Sequence of chain 1.B:
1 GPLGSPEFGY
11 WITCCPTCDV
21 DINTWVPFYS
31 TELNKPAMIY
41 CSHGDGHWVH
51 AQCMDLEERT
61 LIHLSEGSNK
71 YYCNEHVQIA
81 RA

Binding-site contacts:
Ligand atom NH2 contacts residue ILE62 of chain 1.B at 3.5 Å.
Ligand atom CB contacts residue TYR71 of chain 1.B at 3.7 Å (hydrophobic).
Ligand atom N contacts residue ASN69 of chain 1.B at 3.7 Å.
Ligand atom CM1 contacts residue TYR10 of chain 1.B at 3.8 Å (hydrophobic).
Ligand atom CB contacts residue ASN69 of chain 1.B at 3.8 Å.
Ligand atom O contacts residue MET38 of chain 1.B at 3.2 Å (h-bond).
Ligand atom O contacts residue ALA37 of chain 1.B at 3.2 Å.
Ligand atom O contacts residue THR31 of chain 1.B at 3.5 Å.
Ligand atom OG1 contacts residue SER65 of chain 1.B at 3.5 Å.
Ligand atom O contacts residue ILE39 of chain 1.B at 3.6 Å.
Ligand atom CM2 contacts residue TRP48 of chain 1.B at 3.5 Å (hydrophobic).
Ligand atom CA contacts residue MET38 of chain 1.B at 3.1 Å (hydrophobic).
Ligand atom CG contacts residue THR31 of chain 1.B at 3.5 Å.
Ligand atom CD contacts residue TYR10 of chain 1.B at 3.5 Å (hydrophobic).
Ligand atom NH1 contacts residue GLU66 of chain 1.B at 3.7 Å.
Ligand atom C contacts residue THR31 of chain 1.B at 3.6 Å.
Ligand atom O contacts residue TYR40 of chain 1.B at 2.8 Å (h-bond).
Ligand atom NE2 contacts residue LYS35 of chain 1.B at 3.7 Å.
Ligand atom CG contacts residue TRP48 of chain 1.B at 3.6 Å (hydrophobic).
Ligand atom C contacts residue THR31 of chain 1.B at 3.7 Å.
Ligand atom CM3 contacts residue GLY9 of chain 1.B at 3.5 Å.
Ligand atom CE contacts residue TRP48 of chain 1.B at 3.7 Å (hydrophobic).
Ligand atom CA contacts residue THR31 of chain 1.B at 3.5 Å.
Ligand atom O contacts residue THR31 of chain 1.B at 2.6 Å (h-bond).
Ligand atom O contacts residue THR31 of chain 1.B at 3.6 Å.
Ligand atom NH1 contacts residue ILE62 of chain 1.B at 3.5 Å.
Ligand atom CG contacts residue TYR10 of chain 1.B at 3.7 Å (hydrophobic).
Ligand atom NE2 contacts residue TYR10 of chain 1.B at 3.0 Å (h-bond).
Ligand atom N contacts residue LEU64 of chain 1.B at 2.8 Å (h-bond).
Ligand atom O contacts residue LEU64 of chain 1.B at 3.5 Å (h-bond).
Ligand atom CZ contacts residue ILE62 of chain 1.B at 3.4 Å (hydrophobic).
Ligand atom CM3 contacts residue MET38 of chain 1.B at 3.6 Å (hydrophobic).
Ligand atom N contacts residue GLY67 of chain 1.B at 3.0 Å (h-bond).
Ligand atom CB contacts residue TYR10 of chain 1.B at 3.6 Å (hydrophobic).
Ligand atom N contacts residue MET38 of chain 1.B at 2.7 Å (h-bond).
Ligand atom C contacts residue MET38 of chain 1.B at 3.4 Å (hydrophobic).
Ligand atom CA contacts residue ASN69 of chain 1.B at 3.8 Å.
Ligand atom CB contacts residue TYR40 of chain 1.B at 3.6 Å (hydrophobic).
Ligand atom O contacts residue TRP48 of chain 1.B at 3.8 Å.
Ligand atom CB contacts residue MET38 of chain 1.B at 3.4 Å (hydrophobic).

The small molecule below binds the protein below.
Small molecule (SMILES): C[C@H](N)C(=O)N[C@@H](CCCNC(=N)N(C)C)C(=O)N[C@H](C(=O)N[C@@H](CCCC[N+](C)(C)C)C(=O)N[C@@H](CCC(N)=O)C(=O)N[C@H](C(=O)N[C@@H](C)C(=O)N[C@@H](CCCN=C(N)N)C(N)=O)[C@@H](C)O)[C@@H](C)O